A small-molecule ligand and the protein it binds are described below.
Small molecule (SMILES): Cc1cn([C@H]2C[C@H](O[P](=O)(O)OC[C@H]3O[C@@H](n4cnc5c(N)ncnc54)C[C@@H]3O[P](=O)(O)OC[C@H]3O[C@@H](n4cnc5c(=O)nc(N)[nH]c54)C[C@@H]3O[P](=O)(O)OC[C@H]3O[C@@H](n4ccc(N)nc4=O)C[C@@H]3O[P](=O)(O)OC[C@H]3O[C@@H](n4cnc5c(=O)nc(N)[nH]c54)C[C@@H]3O)[C@@H](CO[P](=O)(O)O[C@H]3C[C@H](n4ccc(N)nc4=O)O[C@@H]3CO[P](=O)(O)O[C@H]3C[C@H](n4cnc5c(N)ncnc54)O[C@@H]3CO[P](=O)(O)O[C@H]3C[C@H](n4cnc5c(=O)nc(N)[nH]c54)O[C@@H]3CO[P](=O)(O)O[C@H]3C[C@H](n4ccc(N)nc4=O)O[C@@H]3COP(=O)(O)O)O2)c(=O)[nH]c1=O

Sequence of chain 1.A:
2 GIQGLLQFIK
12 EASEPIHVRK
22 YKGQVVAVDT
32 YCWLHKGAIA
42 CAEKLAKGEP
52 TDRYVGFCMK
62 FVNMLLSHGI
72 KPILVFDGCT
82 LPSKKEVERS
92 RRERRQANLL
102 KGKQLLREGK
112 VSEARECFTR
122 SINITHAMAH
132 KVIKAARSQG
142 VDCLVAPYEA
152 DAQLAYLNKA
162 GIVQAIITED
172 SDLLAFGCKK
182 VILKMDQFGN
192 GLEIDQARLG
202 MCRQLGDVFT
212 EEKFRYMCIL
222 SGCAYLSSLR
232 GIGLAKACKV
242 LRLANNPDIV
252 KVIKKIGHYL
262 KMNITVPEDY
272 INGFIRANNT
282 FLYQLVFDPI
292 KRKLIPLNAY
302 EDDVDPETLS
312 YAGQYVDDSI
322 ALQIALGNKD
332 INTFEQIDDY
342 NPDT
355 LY

Binding-site contacts:
Ligand atom C5' contacts residue GLU170 of chain 1.A at 3.0 Å.
Ligand atom OP2 contacts residue D5M1 of chain 1.K at 3.1 Å.
Ligand atom C6 contacts residue D5M1 of chain 1.K at 3.6 Å.
Ligand atom O5' contacts residue ASP171 of chain 1.A at 3.2 Å (salt-bridge).
Ligand atom OP3 contacts residue D5M1 of chain 1.K at 2.8 Å (h-bond).
Ligand atom OP3 contacts residue ASP152 of chain 1.A at 3.1 Å (salt-bridge).
Ligand atom P contacts residue D5M1 of chain 1.K at 3.4 Å.
Ligand atom P contacts residue MN1 of chain 1.E at 3.5 Å.
Ligand atom O5' contacts residue MN1 of chain 1.D at 3.6 Å.
Ligand atom OP3 contacts residue GLU150 of chain 1.A at 3.7 Å.
Ligand atom OP1 contacts residue GLY2 of chain 1.A at 2.9 Å (h-bond).
Ligand atom P contacts residue LYS185 of chain 1.A at 3.8 Å.
Ligand atom OP2 contacts residue LYS85 of chain 1.A at 2.7 Å (salt-bridge).
Ligand atom C2 contacts residue D5M1 of chain 1.K at 3.5 Å.
Ligand atom OP3 contacts residue MN1 of chain 1.D at 2.5 Å.
Ligand atom OP1 contacts residue LYS185 of chain 1.A at 3.0 Å (salt-bridge).
Ligand atom O3' contacts residue LYS185 of chain 1.A at 3.2 Å (salt-bridge).
Ligand atom OP2 contacts residue GLY2 of chain 1.A at 3.5 Å.
Ligand atom OP1 contacts residue MN1 of chain 1.D at 2.1 Å.
Ligand atom OP1 contacts residue ASP173 of chain 1.A at 2.7 Å (salt-bridge).
Ligand atom N1 contacts residue D5M1 of chain 1.K at 3.5 Å (h-bond).
Ligand atom OP1 contacts residue GLN8 of chain 1.A at 3.3 Å (h-bond).
Ligand atom P contacts residue ASP171 of chain 1.A at 3.4 Å.
Ligand atom OP1 contacts residue ASP171 of chain 1.A at 3.2 Å (salt-bridge).
Ligand atom P contacts residue LYS85 of chain 1.A at 3.4 Å.
Ligand atom O4' contacts residue D5M1 of chain 1.K at 3.5 Å.
Ligand atom O6 contacts residue MN1 of chain 1.J at 2.4 Å.
Ligand atom OP3 contacts residue ASP171 of chain 1.A at 3.0 Å (salt-bridge).
Ligand atom C6 contacts residue MN1 of chain 1.J at 3.6 Å.
Ligand atom P contacts residue MN1 of chain 1.D at 2.8 Å.
Ligand atom OP1 contacts residue ASP171 of chain 1.A at 3.6 Å.
Ligand atom OP3 contacts residue LYS85 of chain 1.A at 3.2 Å (salt-bridge).
Ligand atom OP1 contacts residue SER172 of chain 1.A at 2.5 Å (h-bond).
Ligand atom O5' contacts residue D5M1 of chain 1.K at 3.1 Å (h-bond).
Ligand atom OP3 contacts residue MN1 of chain 1.E at 2.1 Å.
Ligand atom N3 contacts residue D5M1 of chain 1.K at 3.6 Å.
Ligand atom OP2 contacts residue ARG92 of chain 1.A at 3.1 Å (salt-bridge).
Ligand atom C1' contacts residue D5M1 of chain 1.K at 3.4 Å.
Ligand atom O3' contacts residue ASP171 of chain 1.A at 3.6 Å.
Ligand atom O2 contacts residue D5M1 of chain 1.K at 3.3 Å.